Sequence of chain 1.A:
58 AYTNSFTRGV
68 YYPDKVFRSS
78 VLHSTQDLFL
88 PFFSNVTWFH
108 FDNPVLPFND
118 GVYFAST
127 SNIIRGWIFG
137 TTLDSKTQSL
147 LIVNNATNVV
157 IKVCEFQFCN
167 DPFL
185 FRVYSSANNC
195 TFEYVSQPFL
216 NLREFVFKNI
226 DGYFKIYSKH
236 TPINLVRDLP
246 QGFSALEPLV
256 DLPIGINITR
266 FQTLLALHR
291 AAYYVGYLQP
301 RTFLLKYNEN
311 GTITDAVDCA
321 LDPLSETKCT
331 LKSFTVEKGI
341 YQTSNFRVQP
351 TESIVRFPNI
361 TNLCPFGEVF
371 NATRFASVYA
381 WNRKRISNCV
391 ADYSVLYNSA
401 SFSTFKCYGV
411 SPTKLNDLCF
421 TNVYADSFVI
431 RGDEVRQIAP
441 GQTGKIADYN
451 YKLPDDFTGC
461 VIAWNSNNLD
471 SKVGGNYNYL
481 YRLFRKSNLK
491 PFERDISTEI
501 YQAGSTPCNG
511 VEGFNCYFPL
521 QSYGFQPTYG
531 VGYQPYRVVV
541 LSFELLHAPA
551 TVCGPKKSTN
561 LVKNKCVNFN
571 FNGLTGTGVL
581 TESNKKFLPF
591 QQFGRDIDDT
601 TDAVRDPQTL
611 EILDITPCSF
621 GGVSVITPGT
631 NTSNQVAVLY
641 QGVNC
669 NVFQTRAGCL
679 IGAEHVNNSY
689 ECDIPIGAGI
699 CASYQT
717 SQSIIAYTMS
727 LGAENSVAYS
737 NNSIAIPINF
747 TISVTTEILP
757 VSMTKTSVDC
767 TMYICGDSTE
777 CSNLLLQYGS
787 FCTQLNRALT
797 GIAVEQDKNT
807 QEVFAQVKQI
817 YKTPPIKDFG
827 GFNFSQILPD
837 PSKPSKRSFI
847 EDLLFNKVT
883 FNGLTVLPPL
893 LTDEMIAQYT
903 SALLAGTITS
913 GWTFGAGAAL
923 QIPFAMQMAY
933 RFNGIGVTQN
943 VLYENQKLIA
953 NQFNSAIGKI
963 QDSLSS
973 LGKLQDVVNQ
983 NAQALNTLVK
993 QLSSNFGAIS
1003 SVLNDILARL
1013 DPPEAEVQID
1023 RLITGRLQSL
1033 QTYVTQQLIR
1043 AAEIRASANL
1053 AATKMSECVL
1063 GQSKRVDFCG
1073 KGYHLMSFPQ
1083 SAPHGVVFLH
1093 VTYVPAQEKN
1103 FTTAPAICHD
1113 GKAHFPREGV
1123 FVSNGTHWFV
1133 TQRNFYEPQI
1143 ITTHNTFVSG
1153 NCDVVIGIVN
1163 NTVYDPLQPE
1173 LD

A small-molecule ligand and the protein it binds are described below.
Small molecule (SMILES): CC(=O)N[C@@H]1[C@@H](O)[C@H](O)[C@@H](CO)O[C@H]1O

Binding-site contacts:
Ligand atom N2 contacts residue ASN1162 of chain 1.A at 2.3 Å (h-bond).
Ligand atom C8 contacts residue ASN1162 of chain 1.A at 3.3 Å.
Ligand atom C1 contacts residue ASN1162 of chain 1.A at 1.4 Å.
Ligand atom O5 contacts residue ASN1162 of chain 1.A at 2.3 Å (h-bond).
Ligand atom O7 contacts residue ASN1162 of chain 1.A at 4.0 Å.
Ligand atom C2 contacts residue ASN1162 of chain 1.A at 2.5 Å.
Ligand atom C5 contacts residue ASN1162 of chain 1.A at 3.6 Å.
Ligand atom C7 contacts residue ASN1162 of chain 1.A at 3.0 Å.
Ligand atom C3 contacts residue ASN1162 of chain 1.A at 3.8 Å.
Ligand atom C4 contacts residue ASN1162 of chain 1.A at 4.2 Å.